The protein below binds the small molecule below.
Small molecule (SMILES): CC(=O)N[C@@H]1[C@@H](O)[C@H](O)[C@@H](CO)O[C@H]1O

Sequence of chain 1.A:
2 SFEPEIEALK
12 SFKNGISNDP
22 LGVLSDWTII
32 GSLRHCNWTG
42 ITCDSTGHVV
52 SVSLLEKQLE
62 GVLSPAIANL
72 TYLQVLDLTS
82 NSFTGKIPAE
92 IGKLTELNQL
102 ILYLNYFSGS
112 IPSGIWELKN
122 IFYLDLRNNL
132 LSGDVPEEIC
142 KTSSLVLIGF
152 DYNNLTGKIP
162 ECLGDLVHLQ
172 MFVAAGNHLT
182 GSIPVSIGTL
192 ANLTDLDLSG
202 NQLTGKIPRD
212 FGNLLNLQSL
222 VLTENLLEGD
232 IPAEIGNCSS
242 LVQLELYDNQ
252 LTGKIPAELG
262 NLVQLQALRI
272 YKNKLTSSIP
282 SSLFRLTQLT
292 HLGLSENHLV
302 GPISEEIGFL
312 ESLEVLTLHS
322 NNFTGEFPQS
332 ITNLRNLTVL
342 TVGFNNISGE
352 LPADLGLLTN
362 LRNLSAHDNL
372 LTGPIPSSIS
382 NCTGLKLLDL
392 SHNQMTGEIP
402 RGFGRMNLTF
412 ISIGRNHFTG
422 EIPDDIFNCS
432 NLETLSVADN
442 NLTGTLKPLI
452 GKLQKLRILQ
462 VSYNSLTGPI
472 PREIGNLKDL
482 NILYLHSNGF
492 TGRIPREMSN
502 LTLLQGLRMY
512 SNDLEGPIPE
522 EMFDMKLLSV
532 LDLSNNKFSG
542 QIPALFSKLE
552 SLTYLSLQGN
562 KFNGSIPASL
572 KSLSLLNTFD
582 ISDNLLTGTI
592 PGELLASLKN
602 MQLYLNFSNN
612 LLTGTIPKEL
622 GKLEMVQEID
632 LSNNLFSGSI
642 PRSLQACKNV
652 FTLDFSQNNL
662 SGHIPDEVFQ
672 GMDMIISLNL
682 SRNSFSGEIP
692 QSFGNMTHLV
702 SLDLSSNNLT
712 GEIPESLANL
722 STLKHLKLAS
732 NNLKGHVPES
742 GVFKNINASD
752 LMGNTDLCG

Binding-site contacts:
Ligand atom C6 contacts residue SER657 of chain 1.A at 3.3 Å.
Ligand atom N2 contacts residue ASN680 of chain 1.A at 2.9 Å (h-bond).
Ligand atom C4 contacts residue ASN680 of chain 1.A at 4.2 Å.
Ligand atom C3 contacts residue ARG683 of chain 1.A at 4.2 Å.
Ligand atom C5 contacts residue ASN680 of chain 1.A at 3.7 Å.
Ligand atom O6 contacts residue GLN658 of chain 1.A at 3.7 Å.
Ligand atom C7 contacts residue ASP704 of chain 1.A at 3.5 Å.
Ligand atom O5 contacts residue ASP655 of chain 1.A at 4.1 Å.
Ligand atom C5 contacts residue ARG683 of chain 1.A at 3.7 Å.
Ligand atom O5 contacts residue SER682 of chain 1.A at 3.6 Å.
Ligand atom O7 contacts residue ASN680 of chain 1.A at 3.7 Å.
Ligand atom C5 contacts residue SER682 of chain 1.A at 3.7 Å.
Ligand atom C1 contacts residue SER682 of chain 1.A at 3.5 Å.
Ligand atom C1 contacts residue ASN680 of chain 1.A at 1.4 Å.
Ligand atom C6 contacts residue SER682 of chain 1.A at 4.5 Å.
Ligand atom C5 contacts residue SER657 of chain 1.A at 3.7 Å.
Ligand atom C6 contacts residue ARG683 of chain 1.A at 4.3 Å.
Ligand atom O6 contacts residue SER682 of chain 1.A at 3.9 Å.
Ligand atom C8 contacts residue ASP704 of chain 1.A at 3.6 Å.
Ligand atom C3 contacts residue ASN680 of chain 1.A at 3.8 Å.
Ligand atom C2 contacts residue ASN680 of chain 1.A at 2.5 Å.
Ligand atom N2 contacts residue ASP704 of chain 1.A at 2.7 Å (salt-bridge).
Ligand atom C7 contacts residue ASN680 of chain 1.A at 3.7 Å.
Ligand atom C2 contacts residue ASP704 of chain 1.A at 3.6 Å.
Ligand atom C1 contacts residue SER657 of chain 1.A at 4.2 Å.
Ligand atom O6 contacts residue ARG683 of chain 1.A at 4.2 Å.
Ligand atom C8 contacts residue LYS728 of chain 1.A at 4.0 Å.
Ligand atom C4 contacts residue ARG683 of chain 1.A at 4.1 Å.
Ligand atom O5 contacts residue SER657 of chain 1.A at 3.2 Å (h-bond).
Ligand atom C3 contacts residue ASP704 of chain 1.A at 4.0 Å.
Ligand atom O6 contacts residue SER657 of chain 1.A at 2.6 Å (h-bond).
Ligand atom O5 contacts residue ASN680 of chain 1.A at 2.4 Å (h-bond).
Ligand atom C1 contacts residue ASP704 of chain 1.A at 3.9 Å.
Ligand atom O4 contacts residue ARG683 of chain 1.A at 3.8 Å.